The small molecule below binds the protein below.
Small molecule (SMILES): CC(=O)N[C@H]1[C@H](O[C@H]2[C@H](O)[C@@H](NC(C)=O)CO[C@@H]2CO)O[C@H](CO)[C@@H](O[C@@H]2O[C@H](CO)[C@@H](O)[C@H](O[C@H]3O[C@H](CO)[C@@H](O)[C@H](O)[C@@H]3O)[C@@H]2O)[C@@H]1O

Sequence of chain 1.A:
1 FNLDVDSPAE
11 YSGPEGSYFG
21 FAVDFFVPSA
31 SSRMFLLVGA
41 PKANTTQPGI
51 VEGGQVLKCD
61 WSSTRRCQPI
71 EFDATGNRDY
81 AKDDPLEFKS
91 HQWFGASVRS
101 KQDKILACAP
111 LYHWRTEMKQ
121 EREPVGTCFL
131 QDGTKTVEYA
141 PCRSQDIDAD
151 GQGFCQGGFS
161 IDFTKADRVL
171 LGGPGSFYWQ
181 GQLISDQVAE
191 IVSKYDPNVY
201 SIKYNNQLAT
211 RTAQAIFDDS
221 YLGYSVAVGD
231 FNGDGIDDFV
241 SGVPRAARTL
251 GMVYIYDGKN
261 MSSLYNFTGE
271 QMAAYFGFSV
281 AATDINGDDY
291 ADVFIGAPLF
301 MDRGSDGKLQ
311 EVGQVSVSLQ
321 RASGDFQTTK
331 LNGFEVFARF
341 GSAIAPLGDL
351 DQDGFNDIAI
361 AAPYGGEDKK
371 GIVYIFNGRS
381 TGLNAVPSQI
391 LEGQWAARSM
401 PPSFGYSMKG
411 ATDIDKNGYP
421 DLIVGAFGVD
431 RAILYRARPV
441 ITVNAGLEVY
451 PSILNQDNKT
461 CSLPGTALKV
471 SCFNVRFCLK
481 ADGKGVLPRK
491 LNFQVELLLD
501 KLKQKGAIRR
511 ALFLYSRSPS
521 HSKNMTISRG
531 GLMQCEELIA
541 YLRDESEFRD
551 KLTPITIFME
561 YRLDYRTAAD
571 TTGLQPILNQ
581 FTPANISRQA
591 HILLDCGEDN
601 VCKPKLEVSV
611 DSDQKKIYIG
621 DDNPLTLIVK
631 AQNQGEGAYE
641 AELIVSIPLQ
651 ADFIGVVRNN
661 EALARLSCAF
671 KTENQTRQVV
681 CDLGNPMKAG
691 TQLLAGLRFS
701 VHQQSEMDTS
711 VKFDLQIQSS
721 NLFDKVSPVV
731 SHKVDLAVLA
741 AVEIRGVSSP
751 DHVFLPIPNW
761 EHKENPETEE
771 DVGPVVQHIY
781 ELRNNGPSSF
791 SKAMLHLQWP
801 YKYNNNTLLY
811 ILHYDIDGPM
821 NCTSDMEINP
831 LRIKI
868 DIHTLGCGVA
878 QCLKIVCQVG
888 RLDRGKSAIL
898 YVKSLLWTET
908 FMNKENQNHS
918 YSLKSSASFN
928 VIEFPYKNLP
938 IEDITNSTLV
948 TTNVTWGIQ

Binding-site contacts:
Ligand atom O5 contacts residue TYR450 of chain 1.A at 3.3 Å (h-bond).
Ligand atom O2 contacts residue TYR450 of chain 1.A at 3.9 Å.
Ligand atom C1 contacts residue TYR450 of chain 1.A at 4.1 Å (hydrophobic).
Ligand atom O3 contacts residue ASN474 of chain 1.A at 4.4 Å.
Ligand atom O6 contacts residue CYS461 of chain 1.A at 3.9 Å.
Ligand atom C1 contacts residue ASN458 of chain 1.A at 1.4 Å.
Ligand atom O5 contacts residue THR460 of chain 1.A at 3.7 Å.
Ligand atom O6 contacts residue CYS472 of chain 1.A at 2.4 Å (h-bond).
Ligand atom C6 contacts residue TYR450 of chain 1.A at 4.2 Å (hydrophobic).
Ligand atom N2 contacts residue ASN458 of chain 1.A at 2.9 Å (h-bond).
Ligand atom C5 contacts residue THR460 of chain 1.A at 3.5 Å.
Ligand atom C8 contacts residue CYS461 of chain 1.A at 3.8 Å (hydrophobic).
Ligand atom C7 contacts residue ASN458 of chain 1.A at 4.0 Å.
Ligand atom C6 contacts residue THR460 of chain 1.A at 4.1 Å.
Ligand atom C4 contacts residue ASN458 of chain 1.A at 4.2 Å.
Ligand atom C6 contacts residue CYS461 of chain 1.A at 4.5 Å (hydrophobic).
Ligand atom C8 contacts residue ASN474 of chain 1.A at 4.0 Å.
Ligand atom C2 contacts residue ASN458 of chain 1.A at 2.5 Å.
Ligand atom C6 contacts residue CYS472 of chain 1.A at 3.2 Å (hydrophobic).
Ligand atom C5 contacts residue ASN458 of chain 1.A at 3.6 Å.
Ligand atom O2 contacts residue TYR450 of chain 1.A at 4.0 Å.
Ligand atom C3 contacts residue ASN458 of chain 1.A at 3.8 Å.
Ligand atom C1 contacts residue THR460 of chain 1.A at 3.7 Å.
Ligand atom C7 contacts residue ASN474 of chain 1.A at 4.3 Å.
Ligand atom O4 contacts residue TYR450 of chain 1.A at 4.4 Å.
Ligand atom O6 contacts residue THR460 of chain 1.A at 3.9 Å.
Ligand atom N2 contacts residue ASN474 of chain 1.A at 4.0 Å.
Ligand atom C5 contacts residue TYR450 of chain 1.A at 4.2 Å (hydrophobic).
Ligand atom O5 contacts residue ASN458 of chain 1.A at 2.3 Å (h-bond).